Sequence of chain 49.K:
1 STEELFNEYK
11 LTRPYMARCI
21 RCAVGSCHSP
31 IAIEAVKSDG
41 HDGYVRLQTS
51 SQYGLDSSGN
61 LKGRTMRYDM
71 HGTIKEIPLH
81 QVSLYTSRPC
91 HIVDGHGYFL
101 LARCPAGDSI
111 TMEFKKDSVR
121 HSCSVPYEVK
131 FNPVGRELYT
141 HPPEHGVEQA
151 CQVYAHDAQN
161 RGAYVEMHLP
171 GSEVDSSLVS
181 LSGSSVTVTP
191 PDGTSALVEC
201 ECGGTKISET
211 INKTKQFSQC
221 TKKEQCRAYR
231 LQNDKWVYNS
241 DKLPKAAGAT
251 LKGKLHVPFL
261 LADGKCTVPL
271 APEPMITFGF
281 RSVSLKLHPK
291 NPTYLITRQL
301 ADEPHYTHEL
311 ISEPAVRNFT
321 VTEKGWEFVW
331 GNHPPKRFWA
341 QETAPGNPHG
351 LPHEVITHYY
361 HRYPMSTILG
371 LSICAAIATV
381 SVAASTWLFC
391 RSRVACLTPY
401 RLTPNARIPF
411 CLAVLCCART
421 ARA

Binding-site contacts:
Ligand atom C6 contacts residue SER284 of chain 49.K at 3.4 Å.
Ligand atom C6 contacts residue ASN318 of chain 49.K at 3.2 Å.
Ligand atom O6 contacts residue ASN318 of chain 49.K at 3.0 Å (h-bond).
Ligand atom O4 contacts residue ASN318 of chain 49.K at 4.5 Å.
Ligand atom O6 contacts residue SER284 of chain 49.K at 2.9 Å (h-bond).

The protein below binds the small molecule below.
Small molecule (SMILES): CC(=O)N[C@@H]1[C@@H](O)[C@H](O)[C@@H](CO)O[C@H]1O